Binding-site contacts:
Ligand atom N4 contacts residue ARG170 of chain 16.A at 0.6 Å (salt-bridge).
Ligand atom OP2 contacts residue VAL492 of chain 16.A at 2.5 Å (h-bond).
Ligand atom C6 contacts residue ASN491 of chain 16.A at 3.1 Å.
Ligand atom N2 contacts residue ASP401 of chain 14.A at 2.8 Å (salt-bridge).
Ligand atom OP2 contacts residue ASN491 of chain 16.A at 2.9 Å.
Ligand atom N6 contacts residue SER555 of chain 16.A at 3.1 Å.
Ligand atom N7 contacts residue THR498 of chain 14.A at 3.1 Å.
Ligand atom C2 contacts residue MET398 of chain 14.A at 2.7 Å (hydrophobic).
Ligand atom C4 contacts residue ASP497 of chain 14.A at 3.1 Å.
Ligand atom C2 contacts residue ASP401 of chain 14.A at 3.1 Å.
Ligand atom N2 contacts residue SER403 of chain 14.A at 3.0 Å (h-bond).
Ligand atom N1 contacts residue ASP401 of chain 14.A at 2.6 Å (salt-bridge).
Ligand atom O2 contacts residue LYS559 of chain 16.A at 2.8 Å (salt-bridge).
Ligand atom O2 contacts residue PRO171 of chain 16.A at 3.0 Å (h-bond).
Ligand atom O4' contacts residue GLN499 of chain 14.A at 3.0 Å (h-bond).
Ligand atom O2 contacts residue THR558 of chain 16.A at 2.7 Å (h-bond).
Ligand atom C5 contacts residue ARG170 of chain 16.A at 2.4 Å.
Ligand atom N4 contacts residue ASN491 of chain 16.A at 2.7 Å (h-bond).
Ligand atom C5 contacts residue ASP497 of chain 14.A at 3.1 Å.
Ligand atom C4 contacts residue ARG170 of chain 16.A at 1.2 Å.
Ligand atom N4 contacts residue DG2 of chain 14.B at 2.9 Å (h-bond).
Ligand atom O6 contacts residue ASP401 of chain 14.A at 2.7 Å (salt-bridge).
Ligand atom C5 contacts residue ASN491 of chain 16.A at 2.3 Å.
Ligand atom N1 contacts residue MET398 of chain 14.A at 3.0 Å.
Ligand atom N3 contacts residue DG2 of chain 14.B at 2.9 Å (h-bond).
Ligand atom O4' contacts residue THR558 of chain 16.A at 3.1 Å.
Ligand atom N1 contacts residue PRO545 of chain 16.A at 3.2 Å.
Ligand atom O3' contacts residue VAL492 of chain 16.A at 3.2 Å.
Ligand atom N3 contacts residue ARG170 of chain 16.A at 2.0 Å (salt-bridge).
Ligand atom N7 contacts residue GLN499 of chain 14.A at 2.8 Å (h-bond).
Ligand atom O3' contacts residue PRO289 of chain 14.A at 3.1 Å.
Ligand atom OP1 contacts residue GLY284 of chain 14.A at 3.0 Å.
Ligand atom OP1 contacts residue PRO289 of chain 14.A at 3.2 Å.
Ligand atom O3' contacts residue LYS178 of chain 16.A at 2.9 Å.
Ligand atom N6 contacts residue GLN410 of chain 16.A at 2.7 Å (h-bond).
Ligand atom C4 contacts residue ASN491 of chain 16.A at 2.5 Å.
Ligand atom O2 contacts residue DG2 of chain 14.B at 2.8 Å (h-bond).
Ligand atom OP1 contacts residue PRO501 of chain 14.A at 3.1 Å.
Ligand atom OP2 contacts residue SER287 of chain 14.A at 2.9 Å.
Ligand atom C2 contacts residue ASP399 of chain 14.A at 3.1 Å.

This protein binds this small molecule.
Small molecule (SMILES): N=c1ccn([C@H]2C[C@H](O[P](=O)(O)OC[C@H]3O[C@@H](n4ccc(N)nc4=O)C[C@@H]3O[P](=O)(O)OC[C@H]3O[C@@H](n4cnc5c(N)ncnc54)C[C@@H]3O[P](=O)(O)OC[C@H]3O[C@@H](n4cnc5c(N)ncnc54)C[C@@H]3O)[C@@H](CO[P](=O)(O)O[C@H]3C[C@H](n4cnc5c(=O)nc(N)[nH]c54)O[C@@H]3CO[P](=O)(O)O[C@H]3C[C@H](n4cnc5c(=O)nc(N)[nH]c54)O[C@@H]3CO[P](=O)(O)O[C@H]3C[C@H](n4cnc5c(N)ncnc54)O[C@@H]3CO[P](=O)(O)O[C@H]3C[C@H](n4ccc(=N)[nH]c4=O)O[C@@H]3COP(=O)=O)O2)c(=O)[nH]1

Sequence of chain 14.A:
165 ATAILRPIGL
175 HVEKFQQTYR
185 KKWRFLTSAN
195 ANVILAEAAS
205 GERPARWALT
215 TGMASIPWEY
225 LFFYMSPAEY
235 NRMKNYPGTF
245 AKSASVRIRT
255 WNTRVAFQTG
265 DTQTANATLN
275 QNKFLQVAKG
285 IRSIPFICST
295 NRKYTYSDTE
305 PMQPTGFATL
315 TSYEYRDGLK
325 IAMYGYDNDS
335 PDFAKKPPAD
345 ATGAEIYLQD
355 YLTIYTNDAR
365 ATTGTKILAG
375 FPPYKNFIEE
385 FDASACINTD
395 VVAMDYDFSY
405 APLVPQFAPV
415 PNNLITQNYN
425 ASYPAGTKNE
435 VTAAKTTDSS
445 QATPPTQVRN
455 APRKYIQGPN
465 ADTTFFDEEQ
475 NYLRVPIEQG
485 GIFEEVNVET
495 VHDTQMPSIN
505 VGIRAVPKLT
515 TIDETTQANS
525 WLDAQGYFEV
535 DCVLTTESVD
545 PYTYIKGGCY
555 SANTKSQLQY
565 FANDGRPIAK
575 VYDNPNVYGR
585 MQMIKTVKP

Sequence of chain 16.A:
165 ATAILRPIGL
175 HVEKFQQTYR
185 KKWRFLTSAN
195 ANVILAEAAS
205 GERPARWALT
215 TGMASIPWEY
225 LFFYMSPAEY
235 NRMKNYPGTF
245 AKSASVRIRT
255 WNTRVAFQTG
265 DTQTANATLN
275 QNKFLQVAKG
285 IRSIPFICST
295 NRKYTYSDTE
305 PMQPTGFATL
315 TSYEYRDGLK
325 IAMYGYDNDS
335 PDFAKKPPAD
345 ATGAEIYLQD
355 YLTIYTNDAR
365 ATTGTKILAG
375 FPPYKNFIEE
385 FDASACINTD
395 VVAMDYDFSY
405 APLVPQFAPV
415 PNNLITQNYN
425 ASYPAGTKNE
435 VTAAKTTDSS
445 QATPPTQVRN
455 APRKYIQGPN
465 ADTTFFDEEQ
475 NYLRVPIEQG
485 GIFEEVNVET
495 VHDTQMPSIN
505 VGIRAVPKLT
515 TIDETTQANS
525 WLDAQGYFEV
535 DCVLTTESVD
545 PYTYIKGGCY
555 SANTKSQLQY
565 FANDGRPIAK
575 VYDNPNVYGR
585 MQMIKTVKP